This protein binds this small molecule.
Small molecule (SMILES): CC(=O)N[C@@H]1[C@@H](O)[C@H](O)[C@@H](CO)O[C@H]1O

Binding-site contacts:
Ligand atom C7 contacts residue MET240 of chain 1.A at 4.3 Å (hydrophobic).
Ligand atom C8 contacts residue THR239 of chain 1.A at 4.1 Å.
Ligand atom C4 contacts residue ASN253 of chain 1.A at 4.2 Å.
Ligand atom C5 contacts residue THR255 of chain 1.A at 3.9 Å.
Ligand atom C2 contacts residue ASN253 of chain 1.A at 2.5 Å.
Ligand atom O6 contacts residue THR255 of chain 1.A at 4.2 Å.
Ligand atom C1 contacts residue ASN253 of chain 1.A at 1.4 Å.
Ligand atom O7 contacts residue MET240 of chain 1.A at 3.7 Å.
Ligand atom O5 contacts residue ASN253 of chain 1.A at 2.4 Å (h-bond).
Ligand atom C2 contacts residue THR255 of chain 1.A at 4.3 Å.
Ligand atom C5 contacts residue ASN253 of chain 1.A at 3.6 Å.
Ligand atom C3 contacts residue ASN253 of chain 1.A at 3.8 Å.
Ligand atom C3 contacts residue THR255 of chain 1.A at 4.4 Å.
Ligand atom N2 contacts residue ASN253 of chain 1.A at 3.0 Å (h-bond).
Ligand atom N2 contacts residue THR255 of chain 1.A at 4.3 Å.
Ligand atom C7 contacts residue ASN253 of chain 1.A at 3.9 Å.
Ligand atom O7 contacts residue ASN253 of chain 1.A at 4.0 Å.
Ligand atom O5 contacts residue THR255 of chain 1.A at 4.1 Å.
Ligand atom C1 contacts residue THR255 of chain 1.A at 3.6 Å.

Sequence of chain 1.A:
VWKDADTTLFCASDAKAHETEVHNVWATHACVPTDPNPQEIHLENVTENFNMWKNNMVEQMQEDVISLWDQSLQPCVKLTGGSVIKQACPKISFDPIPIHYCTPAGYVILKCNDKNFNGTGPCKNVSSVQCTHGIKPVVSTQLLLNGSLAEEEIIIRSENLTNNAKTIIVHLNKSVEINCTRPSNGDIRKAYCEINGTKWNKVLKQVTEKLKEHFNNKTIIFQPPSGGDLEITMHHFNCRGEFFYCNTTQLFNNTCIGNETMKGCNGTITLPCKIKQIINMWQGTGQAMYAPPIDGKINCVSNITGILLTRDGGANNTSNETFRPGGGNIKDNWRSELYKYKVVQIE